Binding-site contacts:
Ligand atom CAI contacts residue PHE10 of chain 1.D at 3.4 Å (hydrophobic).
Ligand atom CAO contacts residue MET200 of chain 1.C at 3.8 Å (hydrophobic).
Ligand atom CAL contacts residue PHE165 of chain 1.C at 3.8 Å (hydrophobic).
Ligand atom NAS contacts residue GLN169 of chain 1.C at 2.8 Å (h-bond).
Ligand atom CAX contacts residue PHE165 of chain 1.C at 3.7 Å (hydrophobic).
Ligand atom CAN contacts residue HIS11 of chain 1.D at 3.6 Å.
Ligand atom CAR contacts residue THR97 of chain 1.C at 3.5 Å.
Ligand atom CAH contacts residue PRO232 of chain 1.C at 3.8 Å (hydrophobic).
Ligand atom CAL contacts residue PHE10 of chain 1.D at 3.8 Å (hydrophobic).
Ligand atom OAA contacts residue GLN169 of chain 1.C at 3.6 Å (h-bond).
Ligand atom OAB contacts residue MET200 of chain 1.C at 3.6 Å.
Ligand atom CAK contacts residue ARG171 of chain 1.C at 3.4 Å.
Ligand atom OAC contacts residue HIS11 of chain 1.D at 2.8 Å (h-bond).
Ligand atom CBA contacts residue PHE165 of chain 1.C at 3.8 Å (hydrophobic).
Ligand atom NAS contacts residue TYR198 of chain 1.C at 3.8 Å.
Ligand atom CAK contacts residue VAL224 of chain 1.C at 3.8 Å (hydrophobic).
Ligand atom CAN contacts residue ARG51 of chain 1.D at 3.5 Å.
Ligand atom NAS contacts residue PHE165 of chain 1.C at 3.7 Å.
Ligand atom CAL contacts residue PRO232 of chain 1.C at 3.8 Å (hydrophobic).
Ligand atom OAC contacts residue PHE165 of chain 1.C at 3.8 Å.
Ligand atom OAB contacts residue GLN169 of chain 1.C at 2.9 Å (h-bond).
Ligand atom CBA contacts residue ARG171 of chain 1.C at 3.9 Å.
Ligand atom CAH contacts residue GLU230 of chain 1.C at 3.8 Å.
Ligand atom CBA contacts residue GLY99 of chain 1.C at 3.7 Å.
Ligand atom CAP contacts residue PHE10 of chain 1.D at 3.5 Å (hydrophobic).
Ligand atom CAG contacts residue MET237 of chain 1.C at 3.7 Å (hydrophobic).
Ligand atom OAA contacts residue ARG171 of chain 1.C at 2.9 Å (salt-bridge).
Ligand atom OAA contacts residue GLY99 of chain 1.C at 3.8 Å.
Ligand atom CBB contacts residue GLN169 of chain 1.C at 3.6 Å.
Ligand atom OAB contacts residue GLU199 of chain 1.C at 3.4 Å.
Ligand atom OAC contacts residue ARG51 of chain 1.D at 3.7 Å.
Ligand atom OAD contacts residue THR98 of chain 1.C at 3.7 Å.
Ligand atom CAQ contacts residue ILE223 of chain 1.C at 3.7 Å (hydrophobic).
Ligand atom OAD contacts residue THR97 of chain 1.C at 3.0 Å (h-bond).
Ligand atom CAZ contacts residue GLY99 of chain 1.C at 3.6 Å.
Ligand atom OAB contacts residue TYR198 of chain 1.C at 3.7 Å.
Ligand atom CAV contacts residue PHE10 of chain 1.D at 3.8 Å (hydrophobic).
Ligand atom CAH contacts residue ARG171 of chain 1.C at 3.8 Å.
Ligand atom CBB contacts residue TYR198 of chain 1.C at 3.6 Å (hydrophobic).
Ligand atom CBA contacts residue GLN169 of chain 1.C at 3.7 Å.

Sequence of chain 1.C:
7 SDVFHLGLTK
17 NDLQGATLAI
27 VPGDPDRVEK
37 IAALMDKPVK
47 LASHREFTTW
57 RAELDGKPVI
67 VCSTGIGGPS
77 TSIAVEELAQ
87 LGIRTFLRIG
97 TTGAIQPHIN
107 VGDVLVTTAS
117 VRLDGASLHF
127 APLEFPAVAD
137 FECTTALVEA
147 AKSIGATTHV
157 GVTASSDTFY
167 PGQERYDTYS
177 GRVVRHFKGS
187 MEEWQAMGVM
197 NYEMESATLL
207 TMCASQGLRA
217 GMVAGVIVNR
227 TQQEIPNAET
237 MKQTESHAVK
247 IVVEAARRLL

A protein and the small-molecule ligand that binds it are described below.
Small molecule (SMILES): O=c1[nH]c(=O)n(COCCO)c(O)c1Cc1cccc(OCc2ccccc2)c1

Sequence of chain 1.D:
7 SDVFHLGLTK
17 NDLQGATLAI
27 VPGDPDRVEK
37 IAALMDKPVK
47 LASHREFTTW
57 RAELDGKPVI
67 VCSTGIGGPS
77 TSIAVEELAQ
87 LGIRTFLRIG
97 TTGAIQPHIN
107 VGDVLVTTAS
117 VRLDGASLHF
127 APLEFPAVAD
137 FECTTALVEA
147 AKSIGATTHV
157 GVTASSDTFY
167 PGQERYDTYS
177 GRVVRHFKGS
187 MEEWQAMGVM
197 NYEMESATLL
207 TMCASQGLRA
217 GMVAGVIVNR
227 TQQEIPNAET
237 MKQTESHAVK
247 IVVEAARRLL